A small-molecule ligand and the protein it binds are described below.
Small molecule (SMILES): CCN(C)C(=O)c1ccc2c(c1)NC(=O)/C2=C(\Nc1ccc(CN2CCCCC2)cc1)c1ccccc1

Binding-site contacts:
Ligand atom CAT contacts residue LYS71 of chain 1.A at 3.7 Å.
Ligand atom CBG contacts residue SER119 of chain 1.A at 3.2 Å.
Ligand atom CBH contacts residue LEU179 of chain 1.A at 3.6 Å (hydrophobic).
Ligand atom CAX contacts residue SER119 of chain 1.A at 3.7 Å.
Ligand atom NBI contacts residue LEU179 of chain 1.A at 3.8 Å.
Ligand atom CAF contacts residue GLU123 of chain 1.A at 3.6 Å.
Ligand atom CBD contacts residue LEU179 of chain 1.A at 3.6 Å (hydrophobic).
Ligand atom CAL contacts residue ASP129 of chain 1.A at 3.6 Å.
Ligand atom CAD contacts residue ILE50 of chain 1.A at 3.7 Å (hydrophobic).
Ligand atom C29 contacts residue SER119 of chain 1.A at 3.1 Å.
Ligand atom CAF contacts residue ILE50 of chain 1.A at 3.6 Å (hydrophobic).
Ligand atom CAB contacts residue GLY51 of chain 1.A at 3.5 Å.
Ligand atom CAD contacts residue VAL58 of chain 1.A at 3.8 Å (hydrophobic).
Ligand atom C29 contacts residue LEU117 of chain 1.A at 3.7 Å (hydrophobic).
Ligand atom OBE contacts residue GLU84 of chain 1.A at 3.7 Å.
Ligand atom C21 contacts residue LEU99 of chain 1.A at 3.6 Å (hydrophobic).
Ligand atom NBI contacts residue ASP120 of chain 1.A at 3.3 Å (salt-bridge).
Ligand atom N25 contacts residue LYS71 of chain 1.A at 3.7 Å.
Ligand atom N25 contacts residue SER119 of chain 1.A at 3.5 Å (h-bond).
Ligand atom CAT contacts residue GLU84 of chain 1.A at 3.4 Å.
Ligand atom CAQ contacts residue GLY125 of chain 1.A at 3.5 Å.
Ligand atom OBE contacts residue LEU99 of chain 1.A at 3.5 Å.
Ligand atom CAE contacts residue ILE50 of chain 1.A at 3.6 Å (hydrophobic).
Ligand atom CAE contacts residue HIS122 of chain 1.A at 3.3 Å.
Ligand atom CAT contacts residue LEU117 of chain 1.A at 3.5 Å (hydrophobic).
Ligand atom CAK contacts residue HIS124 of chain 1.A at 3.7 Å.
Ligand atom NBI contacts residue ALA69 of chain 1.A at 3.5 Å.
Ligand atom CAW contacts residue ARG133 of chain 1.A at 3.6 Å.
Ligand atom CBA contacts residue VAL58 of chain 1.A at 3.7 Å (hydrophobic).
Ligand atom NAP contacts residue HIS122 of chain 1.A at 3.8 Å.
Ligand atom CBB contacts residue VAL58 of chain 1.A at 3.6 Å (hydrophobic).
Ligand atom CAR contacts residue GLY125 of chain 1.A at 3.6 Å.
Ligand atom CAV contacts residue HIS124 of chain 1.A at 3.2 Å.
Ligand atom CAK contacts residue GLU123 of chain 1.A at 3.8 Å.
Ligand atom CAX contacts residue LEU117 of chain 1.A at 3.6 Å (hydrophobic).
Ligand atom C29 contacts residue LYS71 of chain 1.A at 3.5 Å.
Ligand atom OBK contacts residue HIS122 of chain 1.A at 3.1 Å (h-bond).
Ligand atom CAM contacts residue LEU179 of chain 1.A at 3.6 Å (hydrophobic).
Ligand atom CAQ contacts residue ILE50 of chain 1.A at 3.8 Å (hydrophobic).
Ligand atom CAO contacts residue LEU179 of chain 1.A at 3.7 Å (hydrophobic).

Sequence of chain 1.A:
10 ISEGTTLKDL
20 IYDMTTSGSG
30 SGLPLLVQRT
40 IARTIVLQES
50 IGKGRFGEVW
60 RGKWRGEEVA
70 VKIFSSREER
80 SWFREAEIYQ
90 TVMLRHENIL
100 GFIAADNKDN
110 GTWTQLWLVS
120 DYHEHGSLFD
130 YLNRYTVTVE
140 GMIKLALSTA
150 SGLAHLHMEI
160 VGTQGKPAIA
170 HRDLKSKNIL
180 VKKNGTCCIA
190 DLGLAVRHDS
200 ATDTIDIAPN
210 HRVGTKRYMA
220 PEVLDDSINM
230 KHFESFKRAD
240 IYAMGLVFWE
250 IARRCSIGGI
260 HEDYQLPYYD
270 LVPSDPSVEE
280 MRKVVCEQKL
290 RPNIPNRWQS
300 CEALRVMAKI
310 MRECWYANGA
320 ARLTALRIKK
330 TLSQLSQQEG